Binding-site contacts:
Ligand atom O1 contacts residue ASP212 of chain 1.F at 2.8 Å (salt-bridge).
Ligand atom O3 contacts residue ASP212 of chain 1.F at 4.0 Å.
Ligand atom O2 contacts residue ALA209 of chain 1.F at 4.1 Å.
Ligand atom O4 contacts residue ARG87 of chain 1.F at 4.0 Å.
Ligand atom C1 contacts residue ASP212 of chain 1.F at 3.8 Å.
Ligand atom O2 contacts residue ASP212 of chain 1.F at 4.0 Å.
Ligand atom C1 contacts residue GLU188 of chain 1.F at 3.7 Å.
Ligand atom O4 contacts residue THR244 of chain 1.F at 3.5 Å (h-bond).
Ligand atom O3 contacts residue GLY211 of chain 1.F at 2.9 Å (h-bond).
Ligand atom O1 contacts residue ALA209 of chain 1.F at 3.8 Å.
Ligand atom O4 contacts residue LYS186 of chain 1.F at 3.8 Å.
Ligand atom O1 contacts residue MG1 of chain 1.IA at 2.2 Å.
Ligand atom O4 contacts residue MET207 of chain 1.F at 4.2 Å.
Ligand atom O1 contacts residue GLY211 of chain 1.F at 3.6 Å.
Ligand atom O2 contacts residue LYS186 of chain 1.F at 2.9 Å (salt-bridge).
Ligand atom C2 contacts residue THR244 of chain 1.F at 4.0 Å.
Ligand atom O4 contacts residue MET276 of chain 1.F at 4.2 Å.
Ligand atom C1 contacts residue ALA209 of chain 1.F at 3.5 Å (hydrophobic).
Ligand atom O3 contacts residue ALA209 of chain 1.F at 3.3 Å.
Ligand atom O4 contacts residue ALA209 of chain 1.F at 4.1 Å.
Ligand atom C2 contacts residue LYS186 of chain 1.F at 3.7 Å.
Ligand atom O3 contacts residue MG1 of chain 1.IA at 4.1 Å.
Ligand atom O3 contacts residue THR244 of chain 1.F at 2.5 Å (h-bond).
Ligand atom C1 contacts residue THR244 of chain 1.F at 3.5 Å.
Ligand atom O2 contacts residue MG1 of chain 1.IA at 2.1 Å.
Ligand atom C1 contacts residue ARG210 of chain 1.F at 4.3 Å.
Ligand atom C2 contacts residue GLU188 of chain 1.F at 3.8 Å.
Ligand atom O3 contacts residue ARG210 of chain 1.F at 3.5 Å (salt-bridge).
Ligand atom C1 contacts residue GLY211 of chain 1.F at 3.6 Å.
Ligand atom O2 contacts residue GLU188 of chain 1.F at 3.2 Å (salt-bridge).
Ligand atom O1 contacts residue GLU188 of chain 1.F at 3.0 Å (salt-bridge).
Ligand atom C1 contacts residue MG1 of chain 1.IA at 3.0 Å.
Ligand atom O4 contacts residue MG1 of chain 1.IA at 4.1 Å.
Ligand atom C2 contacts residue MG1 of chain 1.IA at 2.9 Å.
Ligand atom C2 contacts residue ALA209 of chain 1.F at 3.7 Å (hydrophobic).

Sequence of chain 1.F:
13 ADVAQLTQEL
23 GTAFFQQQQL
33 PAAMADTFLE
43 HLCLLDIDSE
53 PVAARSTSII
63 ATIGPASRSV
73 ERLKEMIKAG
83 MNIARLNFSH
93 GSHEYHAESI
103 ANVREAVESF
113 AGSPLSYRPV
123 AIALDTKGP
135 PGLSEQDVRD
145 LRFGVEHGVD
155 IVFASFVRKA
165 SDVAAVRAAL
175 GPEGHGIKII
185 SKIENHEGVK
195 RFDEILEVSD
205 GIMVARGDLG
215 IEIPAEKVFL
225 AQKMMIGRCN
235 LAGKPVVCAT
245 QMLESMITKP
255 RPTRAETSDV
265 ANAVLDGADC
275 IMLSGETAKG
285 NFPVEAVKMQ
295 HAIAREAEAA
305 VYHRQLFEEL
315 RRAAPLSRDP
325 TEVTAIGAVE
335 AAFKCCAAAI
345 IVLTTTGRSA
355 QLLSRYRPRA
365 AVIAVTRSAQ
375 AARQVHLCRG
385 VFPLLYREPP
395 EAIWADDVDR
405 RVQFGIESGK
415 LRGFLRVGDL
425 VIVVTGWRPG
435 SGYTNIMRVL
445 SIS

A protein and the small-molecule ligand that binds it are described below.
Small molecule (SMILES): O=C([O-])C(=O)[O-]